This protein binds this small molecule.
Small molecule (SMILES): O=C(COc1ccc(OC(F)(F)F)cc1)N[C@@H](Cc1ccccc1)C(=O)O

Binding-site contacts:
Ligand atom C18 contacts residue TYR52 of chain 1.A at 3.4 Å (hydrophobic).
Ligand atom C7 contacts residue VAL27 of chain 1.A at 3.8 Å (hydrophobic).
Ligand atom O2 contacts residue LEU76 of chain 1.A at 3.8 Å.
Ligand atom C11 contacts residue ARG48 of chain 1.A at 3.8 Å.
Ligand atom F2 contacts residue ALA329 of chain 1.A at 3.4 Å.
Ligand atom C9 contacts residue TYR52 of chain 1.A at 3.6 Å (hydrophobic).
Ligand atom O4 contacts residue SER73 of chain 1.A at 3.5 Å.
Ligand atom O5 contacts residue SER73 of chain 1.A at 3.7 Å.
Ligand atom O5 contacts residue GLN74 of chain 1.A at 3.4 Å (h-bond).
Ligand atom C12 contacts residue LEU21 of chain 1.A at 3.9 Å (hydrophobic).
Ligand atom F2 contacts residue ALA331 of chain 1.A at 2.8 Å.
Ligand atom O5 contacts residue ALA75 of chain 1.A at 2.9 Å (h-bond).
Ligand atom C12 contacts residue TYR52 of chain 1.A at 3.5 Å (hydrophobic).
Ligand atom C16 contacts residue ARG48 of chain 1.A at 3.1 Å.
Ligand atom F3 contacts residue LEU438 of chain 1.A at 3.1 Å.
Ligand atom C15 contacts residue ARG48 of chain 1.A at 3.2 Å.
Ligand atom C11 contacts residue ALA75 of chain 1.A at 3.8 Å (hydrophobic).
Ligand atom C10 contacts residue TYR52 of chain 1.A at 3.6 Å (hydrophobic).
Ligand atom O3 contacts residue TYR52 of chain 1.A at 2.6 Å (h-bond).
Ligand atom F2 contacts residue PRO330 of chain 1.A at 3.5 Å.
Ligand atom C3 contacts residue LEU438 of chain 1.A at 3.2 Å (hydrophobic).
Ligand atom O2 contacts residue LEU438 of chain 1.A at 3.6 Å.
Ligand atom F1 contacts residue PHE88 of chain 1.A at 3.4 Å.
Ligand atom C13 contacts residue ARG48 of chain 1.A at 3.6 Å.
Ligand atom C14 contacts residue LEU21 of chain 1.A at 3.5 Å (hydrophobic).
Ligand atom C18 contacts residue ARG48 of chain 1.A at 3.6 Å.
Ligand atom C11 contacts residue SER73 of chain 1.A at 3.7 Å.
Ligand atom O4 contacts residue ARG48 of chain 1.A at 2.6 Å (salt-bridge).
Ligand atom C17 contacts residue PHE43 of chain 1.A at 3.7 Å (hydrophobic).
Ligand atom C11 contacts residue GLN74 of chain 1.A at 3.5 Å.
Ligand atom C4 contacts residue LEU438 of chain 1.A at 3.8 Å (hydrophobic).
Ligand atom F3 contacts residue ALA329 of chain 1.A at 3.5 Å.
Ligand atom C13 contacts residue LEU21 of chain 1.A at 3.6 Å (hydrophobic).
Ligand atom F1 contacts residue G4O1 of chain 1.E at 3.5 Å.
Ligand atom F1 contacts residue ALA329 of chain 1.A at 3.8 Å.
Ligand atom C17 contacts residue ARG48 of chain 1.A at 3.3 Å.
Ligand atom C14 contacts residue ARG48 of chain 1.A at 3.4 Å.
Ligand atom O3 contacts residue LEU30 of chain 1.A at 3.6 Å.
Ligand atom C4 contacts residue MET186 of chain 1.A at 3.8 Å (hydrophobic).
Ligand atom O4 contacts residue GLN74 of chain 1.A at 2.9 Å (h-bond).

Sequence of chain 1.A:
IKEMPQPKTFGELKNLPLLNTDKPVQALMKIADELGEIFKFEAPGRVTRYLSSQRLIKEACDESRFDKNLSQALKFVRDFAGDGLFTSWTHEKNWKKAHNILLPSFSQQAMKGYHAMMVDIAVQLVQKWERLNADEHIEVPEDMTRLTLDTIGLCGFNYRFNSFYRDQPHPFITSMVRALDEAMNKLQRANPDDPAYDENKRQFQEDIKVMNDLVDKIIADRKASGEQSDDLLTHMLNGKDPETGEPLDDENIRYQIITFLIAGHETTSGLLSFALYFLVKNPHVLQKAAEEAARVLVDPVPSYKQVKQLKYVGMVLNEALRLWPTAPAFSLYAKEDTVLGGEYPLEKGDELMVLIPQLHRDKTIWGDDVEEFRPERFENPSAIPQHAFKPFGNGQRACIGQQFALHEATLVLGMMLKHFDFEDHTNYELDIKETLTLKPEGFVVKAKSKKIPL